Binding-site contacts:
Ligand atom N18 contacts residue ALA683 of chain 1.A at 2.9 Å (h-bond).
Ligand atom O1B contacts residue SER692 of chain 1.A at 2.4 Å (h-bond).
Ligand atom O17 contacts residue ALA683 of chain 1.A at 3.4 Å (h-bond).
Ligand atom N2 contacts residue HIS500 of chain 1.A at 3.2 Å (h-bond).
Ligand atom O17 contacts residue HIS685 of chain 1.A at 3.1 Å (h-bond).
Ligand atom O3A contacts residue HIS480 of chain 1.A at 3.2 Å.
Ligand atom O17 contacts residue ARG368 of chain 1.A at 3.3 Å (salt-bridge).
Ligand atom O2A contacts residue GLY157 of chain 1.A at 3.2 Å.
Ligand atom N22 contacts residue HIS480 of chain 1.A at 3.0 Å (h-bond).
Ligand atom O1B contacts residue GLN693 of chain 1.A at 3.2 Å (h-bond).
Ligand atom O11 contacts residue HIS480 of chain 1.A at 3.5 Å.
Ligand atom O6 contacts residue ARG523 of chain 1.A at 3.0 Å (salt-bridge).
Ligand atom S13 contacts residue 2MO1 of chain 1.E at 2.5 Å.
Ligand atom S13 contacts residue SER189 of chain 1.A at 3.1 Å (h-bond).
Ligand atom N19 contacts residue ASN779 of chain 1.A at 3.0 Å (h-bond).
Ligand atom O17 contacts residue GLN797 of chain 1.A at 3.3 Å (h-bond).
Ligand atom O1A contacts residue HIS480 of chain 1.A at 2.7 Å (h-bond).
Ligand atom N15 contacts residue HIS685 of chain 1.A at 3.1 Å (h-bond).
Ligand atom O4' contacts residue GLY474 of chain 1.A at 3.0 Å.
Ligand atom O2B contacts residue GLN693 of chain 1.A at 2.8 Å (h-bond).
Ligand atom O4' contacts residue GLY475 of chain 1.A at 3.5 Å (h-bond).
Ligand atom O1A contacts residue ASN476 of chain 1.A at 2.6 Å (h-bond).
Ligand atom O2B contacts residue TRP158 of chain 1.A at 3.4 Å.
Ligand atom N19 contacts residue GLY796 of chain 1.A at 3.0 Å (h-bond).
Ligand atom N3 contacts residue GLY474 of chain 1.A at 3.5 Å.
Ligand atom C10 contacts residue HIS691 of chain 1.A at 3.4 Å.
Ligand atom N20 contacts residue ASN779 of chain 1.A at 3.2 Å (h-bond).
Ligand atom O2' contacts residue ASP501 of chain 1.A at 2.9 Å (salt-bridge).
Ligand atom S12 contacts residue TRP158 of chain 1.A at 3.4 Å (h-bond).
Ligand atom S12 contacts residue 2MO1 of chain 1.E at 2.7 Å.
Ligand atom O1A contacts residue GLY475 of chain 1.A at 3.4 Å.
Ligand atom N1 contacts residue ASP553 of chain 1.A at 2.8 Å (salt-bridge).
Ligand atom O3' contacts residue ASP501 of chain 1.A at 2.8 Å (salt-bridge).
Ligand atom O2A contacts residue TRP158 of chain 1.A at 2.6 Å (h-bond).
Ligand atom N20 contacts residue GLN482 of chain 1.A at 3.4 Å (h-bond).
Ligand atom S12 contacts residue TYR156 of chain 1.A at 3.3 Å (h-bond).
Ligand atom N7 contacts residue SER160 of chain 1.A at 2.8 Å (h-bond).
Ligand atom N2 contacts residue ASP553 of chain 1.A at 2.9 Å (salt-bridge).
Ligand atom N7 contacts residue LYS159 of chain 1.A at 3.5 Å.
Ligand atom C5' contacts residue GLY474 of chain 1.A at 3.4 Å.

Sequence of chain 1.A:
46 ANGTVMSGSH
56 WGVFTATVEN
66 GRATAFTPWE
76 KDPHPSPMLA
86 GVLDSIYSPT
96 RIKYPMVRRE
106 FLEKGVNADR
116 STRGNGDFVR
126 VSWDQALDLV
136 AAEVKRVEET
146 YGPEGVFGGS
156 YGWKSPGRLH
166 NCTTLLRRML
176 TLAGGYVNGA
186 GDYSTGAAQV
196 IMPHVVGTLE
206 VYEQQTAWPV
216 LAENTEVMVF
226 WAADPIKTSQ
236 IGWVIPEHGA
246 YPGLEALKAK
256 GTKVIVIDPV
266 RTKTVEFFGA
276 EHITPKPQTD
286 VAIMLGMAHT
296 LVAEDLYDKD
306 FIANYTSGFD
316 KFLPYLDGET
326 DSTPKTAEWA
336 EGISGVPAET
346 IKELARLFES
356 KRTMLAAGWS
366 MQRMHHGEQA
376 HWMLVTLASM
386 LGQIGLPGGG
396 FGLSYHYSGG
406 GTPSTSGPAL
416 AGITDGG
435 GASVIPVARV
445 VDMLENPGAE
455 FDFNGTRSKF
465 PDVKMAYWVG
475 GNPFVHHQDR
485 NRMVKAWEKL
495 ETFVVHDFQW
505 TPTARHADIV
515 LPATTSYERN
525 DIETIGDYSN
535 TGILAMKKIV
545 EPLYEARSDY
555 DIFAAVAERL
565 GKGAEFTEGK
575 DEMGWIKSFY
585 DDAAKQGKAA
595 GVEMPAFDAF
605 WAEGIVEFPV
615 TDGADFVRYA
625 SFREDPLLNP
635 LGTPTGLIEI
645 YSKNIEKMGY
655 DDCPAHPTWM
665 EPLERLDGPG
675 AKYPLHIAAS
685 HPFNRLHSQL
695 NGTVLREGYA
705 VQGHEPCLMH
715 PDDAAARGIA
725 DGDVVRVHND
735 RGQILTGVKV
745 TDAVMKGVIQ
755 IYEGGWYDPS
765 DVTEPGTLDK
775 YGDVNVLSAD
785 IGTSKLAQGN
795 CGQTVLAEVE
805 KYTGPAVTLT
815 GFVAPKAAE

The small molecule below binds the protein below.
Small molecule (SMILES): NC1=NC(=O)C2=N[C@H]3C(S)=C(S)[C@@H](CO[P](=O)(O)O[P](=O)(O)OC[C@H]4O[C@@H](n5cnc6c(=O)[nH]c(N)nc65)[C@H](O)[C@@H]4O)O[C@H]3NC2=N1